The small molecule below binds the protein below.
Small molecule (SMILES): O=C([O-])CC(=O)C(=O)O

Sequence of chain 1.A:
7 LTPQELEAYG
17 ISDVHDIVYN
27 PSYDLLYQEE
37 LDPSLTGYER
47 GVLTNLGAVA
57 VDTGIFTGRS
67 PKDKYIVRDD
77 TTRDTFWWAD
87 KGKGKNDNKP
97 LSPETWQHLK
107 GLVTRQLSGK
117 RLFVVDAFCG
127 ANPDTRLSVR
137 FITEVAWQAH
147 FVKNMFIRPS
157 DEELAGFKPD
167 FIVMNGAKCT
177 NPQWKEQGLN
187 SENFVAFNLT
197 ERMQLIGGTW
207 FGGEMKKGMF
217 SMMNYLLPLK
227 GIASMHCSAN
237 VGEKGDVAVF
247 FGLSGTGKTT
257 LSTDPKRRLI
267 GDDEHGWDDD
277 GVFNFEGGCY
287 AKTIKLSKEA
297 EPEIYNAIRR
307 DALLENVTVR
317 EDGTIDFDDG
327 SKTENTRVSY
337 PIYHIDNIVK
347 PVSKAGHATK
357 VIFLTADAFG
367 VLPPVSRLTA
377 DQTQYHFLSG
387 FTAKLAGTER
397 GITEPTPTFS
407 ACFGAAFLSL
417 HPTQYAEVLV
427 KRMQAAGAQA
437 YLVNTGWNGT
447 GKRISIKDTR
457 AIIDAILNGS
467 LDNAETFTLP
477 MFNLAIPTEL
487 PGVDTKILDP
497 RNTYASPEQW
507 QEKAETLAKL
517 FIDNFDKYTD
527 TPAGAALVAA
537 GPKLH

Binding-site contacts:
Ligand atom C2 contacts residue ARG65 of chain 1.A at 3.2 Å.
Ligand atom C2 contacts residue LYS213 of chain 1.A at 3.9 Å.
Ligand atom O4 contacts residue LYS213 of chain 1.A at 4.2 Å.
Ligand atom C1 contacts residue ARG65 of chain 1.A at 3.8 Å.
Ligand atom O4 contacts residue ARG333 of chain 1.A at 4.4 Å.
Ligand atom C3 contacts residue ARG333 of chain 1.A at 3.8 Å.
Ligand atom O5 contacts residue LYS212 of chain 1.A at 3.9 Å.
Ligand atom O5 contacts residue LYS213 of chain 1.A at 3.1 Å.
Ligand atom C4 contacts residue ARG333 of chain 1.A at 4.4 Å.
Ligand atom O3 contacts residue ARG333 of chain 1.A at 3.3 Å (salt-bridge).
Ligand atom C1 contacts residue SER250 of chain 1.A at 3.6 Å.
Ligand atom C4 contacts residue LYS213 of chain 1.A at 3.3 Å.
Ligand atom O5 contacts residue GLY209 of chain 1.A at 3.8 Å.
Ligand atom O3 contacts residue LYS213 of chain 1.A at 3.6 Å.
Ligand atom O1 contacts residue PHE413 of chain 1.A at 4.3 Å.
Ligand atom O2 contacts residue ARG65 of chain 1.A at 3.5 Å (salt-bridge).
Ligand atom C2 contacts residue ARG333 of chain 1.A at 4.3 Å.
Ligand atom C4 contacts residue ARG65 of chain 1.A at 3.8 Å.
Ligand atom C3 contacts residue ARG65 of chain 1.A at 3.8 Å.
Ligand atom C1 contacts residue PHE413 of chain 1.A at 3.8 Å (hydrophobic).
Ligand atom O4 contacts residue GLY209 of chain 1.A at 4.3 Å.
Ligand atom C1 contacts residue HIS232 of chain 1.A at 3.8 Å.
Ligand atom C2 contacts residue SER250 of chain 1.A at 3.8 Å.
Ligand atom C3 contacts residue LYS213 of chain 1.A at 3.4 Å.
Ligand atom O4 contacts residue ARG65 of chain 1.A at 3.2 Å (salt-bridge).
Ligand atom O1 contacts residue SER250 of chain 1.A at 3.6 Å.
Ligand atom O1 contacts residue HIS232 of chain 1.A at 3.2 Å (h-bond).
Ligand atom C1 contacts residue LYS213 of chain 1.A at 3.6 Å.
Ligand atom C3 contacts residue SER250 of chain 1.A at 4.2 Å.
Ligand atom O4 contacts residue PHE207 of chain 1.A at 3.5 Å.
Ligand atom C4 contacts residue TYR286 of chain 1.A at 4.4 Å (hydrophobic).
Ligand atom C2 contacts residue PHE413 of chain 1.A at 4.0 Å (hydrophobic).
Ligand atom O2 contacts residue PHE413 of chain 1.A at 3.9 Å.
Ligand atom O1 contacts residue LYS213 of chain 1.A at 3.0 Å (salt-bridge).
Ligand atom O3 contacts residue SER250 of chain 1.A at 3.9 Å.
Ligand atom O1 contacts residue ASP269 of chain 1.A at 3.7 Å.
Ligand atom O5 contacts residue TYR286 of chain 1.A at 3.7 Å.
Ligand atom O2 contacts residue SER250 of chain 1.A at 3.5 Å (h-bond).
Ligand atom O2 contacts residue LEU249 of chain 1.A at 4.1 Å.
Ligand atom O2 contacts residue HIS232 of chain 1.A at 3.5 Å.